Sequence of chain 1.D:
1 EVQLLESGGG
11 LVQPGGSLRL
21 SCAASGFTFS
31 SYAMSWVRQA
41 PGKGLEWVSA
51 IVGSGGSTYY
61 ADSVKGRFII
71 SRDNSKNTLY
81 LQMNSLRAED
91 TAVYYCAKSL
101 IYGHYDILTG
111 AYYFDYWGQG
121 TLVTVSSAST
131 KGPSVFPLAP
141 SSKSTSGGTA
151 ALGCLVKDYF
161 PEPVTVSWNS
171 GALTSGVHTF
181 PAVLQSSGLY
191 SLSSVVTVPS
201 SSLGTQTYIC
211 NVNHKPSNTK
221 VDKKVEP

Sequence of chain 1.A:
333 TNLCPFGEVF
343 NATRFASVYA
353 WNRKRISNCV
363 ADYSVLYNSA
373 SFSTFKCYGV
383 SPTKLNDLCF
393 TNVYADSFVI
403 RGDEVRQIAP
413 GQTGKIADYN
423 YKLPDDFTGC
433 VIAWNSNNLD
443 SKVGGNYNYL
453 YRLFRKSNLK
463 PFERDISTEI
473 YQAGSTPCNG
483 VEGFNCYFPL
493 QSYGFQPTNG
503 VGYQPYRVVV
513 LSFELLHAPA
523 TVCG

Binding-site contacts:
Ligand atom C8 contacts residue PHE342 of chain 1.A at 3.8 Å (hydrophobic).
Ligand atom O7 contacts residue ASN343 of chain 1.A at 4.5 Å.
Ligand atom O5 contacts residue ASN343 of chain 1.A at 2.4 Å (h-bond).
Ligand atom C7 contacts residue ASN343 of chain 1.A at 3.9 Å.
Ligand atom C2 contacts residue ASN343 of chain 1.A at 2.5 Å.
Ligand atom C3 contacts residue ASN343 of chain 1.A at 3.8 Å.
Ligand atom C6 contacts residue TYR102 of chain 1.D at 4.0 Å (hydrophobic).
Ligand atom C1 contacts residue TYR102 of chain 1.D at 4.5 Å (hydrophobic).
Ligand atom C5 contacts residue TYR102 of chain 1.D at 3.9 Å (hydrophobic).
Ligand atom C1 contacts residue ASN343 of chain 1.A at 1.4 Å.
Ligand atom C8 contacts residue PHE338 of chain 1.A at 3.6 Å (hydrophobic).
Ligand atom N2 contacts residue ASN343 of chain 1.A at 2.9 Å (h-bond).
Ligand atom C5 contacts residue ASN343 of chain 1.A at 3.7 Å.
Ligand atom C4 contacts residue ASN343 of chain 1.A at 4.2 Å.
Ligand atom O5 contacts residue TYR102 of chain 1.D at 4.0 Å.

This small molecule binds to this protein.
Small molecule (SMILES): CC(=O)N[C@@H]1[C@@H](O)[C@H](O)[C@@H](CO)O[C@H]1O